Sequence of chain 1.A:
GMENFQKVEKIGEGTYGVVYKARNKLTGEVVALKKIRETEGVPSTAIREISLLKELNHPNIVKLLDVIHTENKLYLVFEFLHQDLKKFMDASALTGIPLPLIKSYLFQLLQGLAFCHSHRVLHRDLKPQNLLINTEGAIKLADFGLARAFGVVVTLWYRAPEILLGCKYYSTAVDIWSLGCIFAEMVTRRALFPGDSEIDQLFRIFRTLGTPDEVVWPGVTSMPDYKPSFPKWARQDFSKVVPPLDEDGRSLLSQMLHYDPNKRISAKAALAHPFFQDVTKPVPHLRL

The protein below binds the small molecule below.
Small molecule (SMILES): CC[C@H](CO)Nc1nc(NCc2ccccc2)c2[nH]nc(C(C)C)c2n1

Binding-site contacts:
Ligand atom C10 contacts residue PHE81 of chain 1.A at 3.6 Å (hydrophobic).
Ligand atom N13 contacts residue LEU84 of chain 1.A at 2.8 Å (h-bond).
Ligand atom C12 contacts residue VAL19 of chain 1.A at 3.7 Å (hydrophobic).
Ligand atom C2 contacts residue LEU135 of chain 1.A at 3.2 Å (hydrophobic).
Ligand atom C3 contacts residue LEU135 of chain 1.A at 3.3 Å (hydrophobic).
Ligand atom N7 contacts residue LEU84 of chain 1.A at 3.3 Å (h-bond).
Ligand atom C20 contacts residue HIS85 of chain 1.A at 3.6 Å.
Ligand atom C24 contacts residue GLY12 of chain 1.A at 3.9 Å.
Ligand atom C20 contacts residue LEU84 of chain 1.A at 3.7 Å (hydrophobic).
Ligand atom C1 contacts residue LEU135 of chain 1.A at 3.8 Å (hydrophobic).
Ligand atom C9 contacts residue LEU135 of chain 1.A at 3.6 Å (hydrophobic).
Ligand atom C9 contacts residue GLU82 of chain 1.A at 3.8 Å.
Ligand atom N7 contacts residue LEU135 of chain 1.A at 3.5 Å.
Ligand atom N6 contacts residue LEU135 of chain 1.A at 3.7 Å.
Ligand atom O26 contacts residue ALA145 of chain 1.A at 3.9 Å.
Ligand atom N7 contacts residue GLU82 of chain 1.A at 3.7 Å.
Ligand atom O26 contacts residue ASP146 of chain 1.A at 3.7 Å.
Ligand atom N8 contacts residue GLU82 of chain 1.A at 2.8 Å (salt-bridge).
Ligand atom N4 contacts residue LEU135 of chain 1.A at 3.9 Å.
Ligand atom N8 contacts residue ALA32 of chain 1.A at 3.2 Å.
Ligand atom C14 contacts residue GLN86 of chain 1.A at 3.8 Å.
Ligand atom N7 contacts residue ALA32 of chain 1.A at 3.8 Å.
Ligand atom C1 contacts residue LEU84 of chain 1.A at 3.9 Å (hydrophobic).
Ligand atom N8 contacts residue PHE83 of chain 1.A at 3.9 Å.
Ligand atom C12 contacts residue ALA32 of chain 1.A at 3.8 Å (hydrophobic).
Ligand atom C12 contacts residue PHE81 of chain 1.A at 3.7 Å (hydrophobic).
Ligand atom N8 contacts residue LEU135 of chain 1.A at 3.7 Å.
Ligand atom C25 contacts residue GLN132 of chain 1.A at 3.9 Å.
Ligand atom C14 contacts residue LEU84 of chain 1.A at 3.4 Å (hydrophobic).
Ligand atom C15 contacts residue ILE11 of chain 1.A at 3.8 Å (hydrophobic).
Ligand atom C20 contacts residue PHE83 of chain 1.A at 3.8 Å (hydrophobic).
Ligand atom C9 contacts residue ALA32 of chain 1.A at 3.5 Å (hydrophobic).
Ligand atom C16 contacts residue ILE11 of chain 1.A at 3.4 Å (hydrophobic).
Ligand atom C17 contacts residue ILE11 of chain 1.A at 3.6 Å (hydrophobic).
Ligand atom C1 contacts residue ILE11 of chain 1.A at 3.9 Å (hydrophobic).
Ligand atom C5 contacts residue ILE11 of chain 1.A at 3.8 Å (hydrophobic).
Ligand atom N6 contacts residue ILE11 of chain 1.A at 3.4 Å.
Ligand atom C11 contacts residue ALA145 of chain 1.A at 3.3 Å (hydrophobic).
Ligand atom N7 contacts residue PHE83 of chain 1.A at 3.8 Å.
Ligand atom C24 contacts residue GLY14 of chain 1.A at 3.9 Å.